Binding-site contacts:
Ligand atom C5 contacts residue ASN122 of chain 1.C at 3.7 Å.
Ligand atom C8 contacts residue ASN122 of chain 1.C at 3.5 Å.
Ligand atom N2 contacts residue ASN122 of chain 1.C at 2.9 Å (h-bond).
Ligand atom O5 contacts residue ASN122 of chain 1.C at 2.4 Å (h-bond).
Ligand atom O7 contacts residue ASN125 of chain 1.C at 2.8 Å (h-bond).
Ligand atom C5 contacts residue VAL127 of chain 1.C at 3.6 Å (hydrophobic).
Ligand atom C7 contacts residue ASN125 of chain 1.C at 3.6 Å.
Ligand atom O7 contacts residue ASN122 of chain 1.C at 3.1 Å (h-bond).
Ligand atom C4 contacts residue ASN122 of chain 1.C at 4.2 Å.
Ligand atom C1 contacts residue VAL127 of chain 1.C at 4.0 Å (hydrophobic).
Ligand atom C6 contacts residue LYS129 of chain 1.C at 3.9 Å.
Ligand atom C3 contacts residue ASN122 of chain 1.C at 3.8 Å.
Ligand atom C8 contacts residue ASN125 of chain 1.C at 3.6 Å.
Ligand atom O6 contacts residue LYS129 of chain 1.C at 4.1 Å.
Ligand atom O5 contacts residue VAL127 of chain 1.C at 3.7 Å.
Ligand atom C7 contacts residue ASN122 of chain 1.C at 2.9 Å.
Ligand atom C2 contacts residue ASN122 of chain 1.C at 2.5 Å.
Ligand atom C6 contacts residue VAL127 of chain 1.C at 3.7 Å (hydrophobic).
Ligand atom C1 contacts residue ASN122 of chain 1.C at 1.4 Å.

This small molecule binds to this protein.
Small molecule (SMILES): CC(=O)N[C@@H]1[C@@H](O)[C@H](O)[C@@H](CO)O[C@H]1O

Sequence of chain 1.C:
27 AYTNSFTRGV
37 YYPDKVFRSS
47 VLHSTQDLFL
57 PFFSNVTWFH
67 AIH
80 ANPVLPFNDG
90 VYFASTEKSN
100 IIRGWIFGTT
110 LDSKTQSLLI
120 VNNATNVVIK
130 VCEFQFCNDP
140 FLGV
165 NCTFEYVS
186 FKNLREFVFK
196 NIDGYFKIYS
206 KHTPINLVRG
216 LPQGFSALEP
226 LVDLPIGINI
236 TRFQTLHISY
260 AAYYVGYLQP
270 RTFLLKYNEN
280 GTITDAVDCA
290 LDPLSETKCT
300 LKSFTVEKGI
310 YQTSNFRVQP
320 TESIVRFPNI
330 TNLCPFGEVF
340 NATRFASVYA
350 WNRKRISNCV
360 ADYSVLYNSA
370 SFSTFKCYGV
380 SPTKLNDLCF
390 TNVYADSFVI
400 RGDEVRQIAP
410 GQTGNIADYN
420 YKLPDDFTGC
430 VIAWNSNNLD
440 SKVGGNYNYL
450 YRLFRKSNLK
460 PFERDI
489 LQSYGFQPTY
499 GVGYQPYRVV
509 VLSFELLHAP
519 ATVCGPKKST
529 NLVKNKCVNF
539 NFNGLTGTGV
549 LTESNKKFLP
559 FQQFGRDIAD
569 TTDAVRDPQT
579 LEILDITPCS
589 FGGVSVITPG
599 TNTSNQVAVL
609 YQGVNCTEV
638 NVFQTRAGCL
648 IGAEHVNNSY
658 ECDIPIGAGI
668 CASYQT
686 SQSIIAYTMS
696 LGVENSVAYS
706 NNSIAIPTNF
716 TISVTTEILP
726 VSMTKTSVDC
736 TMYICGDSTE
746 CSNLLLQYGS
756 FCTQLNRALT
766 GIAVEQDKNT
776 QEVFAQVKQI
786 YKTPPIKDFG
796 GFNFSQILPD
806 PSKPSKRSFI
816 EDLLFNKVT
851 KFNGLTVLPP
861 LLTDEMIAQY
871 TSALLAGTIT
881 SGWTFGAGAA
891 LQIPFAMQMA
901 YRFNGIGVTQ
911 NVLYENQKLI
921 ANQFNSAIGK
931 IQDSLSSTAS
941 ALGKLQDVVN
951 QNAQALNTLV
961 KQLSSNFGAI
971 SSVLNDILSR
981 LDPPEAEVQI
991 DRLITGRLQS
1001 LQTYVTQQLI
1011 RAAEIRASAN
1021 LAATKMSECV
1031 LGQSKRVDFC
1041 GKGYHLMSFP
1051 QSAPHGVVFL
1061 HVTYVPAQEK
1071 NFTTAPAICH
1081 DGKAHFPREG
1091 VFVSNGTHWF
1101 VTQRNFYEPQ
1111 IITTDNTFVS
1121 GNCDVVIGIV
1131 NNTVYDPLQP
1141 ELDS